Sequence of chain 1.B:
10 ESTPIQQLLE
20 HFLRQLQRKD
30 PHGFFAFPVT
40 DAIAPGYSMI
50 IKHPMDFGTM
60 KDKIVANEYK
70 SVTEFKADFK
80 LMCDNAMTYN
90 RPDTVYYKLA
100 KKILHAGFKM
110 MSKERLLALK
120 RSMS

A protein and the small-molecule ligand that binds it are described below.
Small molecule (SMILES): COc1cc(-c2cc(C)c(=O)n(C)c2)cc(OC)c1CN1CC(O)C1

Binding-site contacts:
Ligand atom C24 contacts residue HIS31 of chain 1.B at 3.7 Å.
Ligand atom C2 contacts residue VAL38 of chain 1.B at 3.6 Å (hydrophobic).
Ligand atom C14 contacts residue PHE33 of chain 1.B at 3.8 Å (hydrophobic).
Ligand atom C6 contacts residue ASN89 of chain 1.B at 3.9 Å.
Ligand atom C3 contacts residue PHE33 of chain 1.B at 4.0 Å (hydrophobic).
Ligand atom C9 contacts residue ALA43 of chain 1.B at 3.6 Å (hydrophobic).
Ligand atom C9 contacts residue ASN89 of chain 1.B at 3.5 Å.
Ligand atom C4 contacts residue TYR95 of chain 1.B at 3.8 Å (hydrophobic).
Ligand atom C9 contacts residue TYR88 of chain 1.B at 3.7 Å (hydrophobic).
Ligand atom C24 contacts residue PHE33 of chain 1.B at 3.6 Å (hydrophobic).
Ligand atom C6 contacts residue VAL38 of chain 1.B at 3.7 Å (hydrophobic).
Ligand atom C13 contacts residue HIS31 of chain 1.B at 3.1 Å.
Ligand atom C14 contacts residue ILE42 of chain 1.B at 3.9 Å (hydrophobic).
Ligand atom C9 contacts residue VAL38 of chain 1.B at 3.9 Å (hydrophobic).
Ligand atom O7 contacts residue ASN89 of chain 1.B at 2.8 Å (h-bond).
Ligand atom C10 contacts residue PHE33 of chain 1.B at 4.0 Å (hydrophobic).
Ligand atom N5 contacts residue TYR95 of chain 1.B at 3.8 Å.
Ligand atom C22 contacts residue GLY32 of chain 1.B at 3.6 Å.
Ligand atom C16 contacts residue PHE33 of chain 1.B at 3.4 Å (hydrophobic).
Ligand atom C2 contacts residue TYR95 of chain 1.B at 3.9 Å (hydrophobic).
Ligand atom N5 contacts residue VAL38 of chain 1.B at 3.6 Å.
Ligand atom C1 contacts residue VAL38 of chain 1.B at 3.6 Å (hydrophobic).
Ligand atom C4 contacts residue VAL38 of chain 1.B at 3.7 Å (hydrophobic).
Ligand atom C6 contacts residue TYR95 of chain 1.B at 3.9 Å (hydrophobic).
Ligand atom C22 contacts residue PHE36 of chain 1.B at 3.3 Å (hydrophobic).
Ligand atom C4 contacts residue PHE33 of chain 1.B at 3.2 Å (hydrophobic).
Ligand atom C20 contacts residue TYR95 of chain 1.B at 3.7 Å (hydrophobic).
Ligand atom O25 contacts residue PHE33 of chain 1.B at 3.6 Å.
Ligand atom O7 contacts residue TYR95 of chain 1.B at 3.9 Å.
Ligand atom C3 contacts residue TYR95 of chain 1.B at 3.8 Å (hydrophobic).
Ligand atom C3 contacts residue VAL38 of chain 1.B at 4.0 Å (hydrophobic).
Ligand atom C20 contacts residue ILE42 of chain 1.B at 4.0 Å (hydrophobic).
Ligand atom C14 contacts residue TYR95 of chain 1.B at 3.5 Å (hydrophobic).
Ligand atom C22 contacts residue PHE33 of chain 1.B at 3.6 Å (hydrophobic).
Ligand atom C1 contacts residue TYR95 of chain 1.B at 4.0 Å (hydrophobic).
Ligand atom C8 contacts residue PHE34 of chain 1.B at 3.4 Å (hydrophobic).
Ligand atom C8 contacts residue PHE33 of chain 1.B at 4.0 Å (hydrophobic).
Ligand atom C24 contacts residue GLY32 of chain 1.B at 4.0 Å.
Ligand atom O25 contacts residue HIS31 of chain 1.B at 3.2 Å (h-bond).
Ligand atom C15 contacts residue PHE33 of chain 1.B at 4.0 Å (hydrophobic).